Sequence of chain 2.A:
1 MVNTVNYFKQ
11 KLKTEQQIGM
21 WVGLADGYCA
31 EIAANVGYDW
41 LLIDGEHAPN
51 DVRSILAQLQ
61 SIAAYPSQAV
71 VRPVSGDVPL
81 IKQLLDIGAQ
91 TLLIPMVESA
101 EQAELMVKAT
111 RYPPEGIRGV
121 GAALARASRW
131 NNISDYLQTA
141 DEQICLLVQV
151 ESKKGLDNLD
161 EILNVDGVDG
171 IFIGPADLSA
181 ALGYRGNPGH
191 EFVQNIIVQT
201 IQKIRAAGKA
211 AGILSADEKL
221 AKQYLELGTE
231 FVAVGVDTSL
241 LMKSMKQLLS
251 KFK

Binding-site contacts:
Ligand atom C4 contacts residue TRP21 of chain 2.A at 4.3 Å (hydrophobic).
Ligand atom C2 contacts residue GLY121 of chain 2.B at 3.6 Å.
Ligand atom C2 contacts residue ALA122 of chain 2.B at 4.4 Å (hydrophobic).
Ligand atom O2 contacts residue ALA123 of chain 2.B at 3.1 Å.
Ligand atom C2 contacts residue VAL120 of chain 2.B at 3.8 Å (hydrophobic).
Ligand atom O2 contacts residue GLY121 of chain 2.B at 3.4 Å.
Ligand atom O4 contacts residue TRP21 of chain 2.A at 4.4 Å.
Ligand atom O4 contacts residue CO1 of chain 2.E at 4.4 Å.
Ligand atom O4 contacts residue VAL120 of chain 2.B at 4.0 Å.
Ligand atom O1 contacts residue ALA123 of chain 2.B at 3.1 Å (h-bond).
Ligand atom C4 contacts residue ARG72 of chain 2.A at 3.6 Å.
Ligand atom C4 contacts residue GLY121 of chain 2.B at 4.1 Å.
Ligand atom C1 contacts residue ALA122 of chain 2.B at 3.7 Å (hydrophobic).
Ligand atom O4 contacts residue ASP44 of chain 2.A at 4.4 Å.
Ligand atom O1 contacts residue GLY121 of chain 2.B at 4.1 Å.
Ligand atom C3 contacts residue GLY121 of chain 2.B at 4.4 Å.
Ligand atom C2 contacts residue ALA176 of chain 2.A at 3.7 Å (hydrophobic).
Ligand atom C1 contacts residue ALA123 of chain 2.B at 3.4 Å (hydrophobic).
Ligand atom C3 contacts residue PYR1 of chain 2.D at 3.8 Å.
Ligand atom C4 contacts residue VAL120 of chain 2.B at 4.4 Å (hydrophobic).
Ligand atom O4 contacts residue ARG72 of chain 2.A at 2.7 Å (salt-bridge).
Ligand atom O4 contacts residue PYR1 of chain 2.D at 3.6 Å.
Ligand atom O2 contacts residue ALA122 of chain 2.B at 3.8 Å.
Ligand atom O4 contacts residue GLY121 of chain 2.B at 4.2 Å.
Ligand atom C1 contacts residue GLY121 of chain 2.B at 3.6 Å.
Ligand atom O2 contacts residue LEU124 of chain 2.B at 3.6 Å.
Ligand atom O1 contacts residue ALA122 of chain 2.B at 3.6 Å.
Ligand atom O4 contacts residue HIS47 of chain 2.A at 3.7 Å.
Ligand atom C4 contacts residue LEU124 of chain 2.B at 4.4 Å (hydrophobic).
Ligand atom C2 contacts residue PYR1 of chain 2.D at 4.3 Å.
Ligand atom C4 contacts residue PYR1 of chain 2.D at 4.1 Å.
Ligand atom C3 contacts residue LEU214 of chain 2.A at 3.9 Å (hydrophobic).
Ligand atom C3 contacts residue VAL120 of chain 2.B at 4.4 Å (hydrophobic).

This protein binds this small molecule.
Small molecule (SMILES): O=CCCC(=O)O

Sequence of chain 2.B:
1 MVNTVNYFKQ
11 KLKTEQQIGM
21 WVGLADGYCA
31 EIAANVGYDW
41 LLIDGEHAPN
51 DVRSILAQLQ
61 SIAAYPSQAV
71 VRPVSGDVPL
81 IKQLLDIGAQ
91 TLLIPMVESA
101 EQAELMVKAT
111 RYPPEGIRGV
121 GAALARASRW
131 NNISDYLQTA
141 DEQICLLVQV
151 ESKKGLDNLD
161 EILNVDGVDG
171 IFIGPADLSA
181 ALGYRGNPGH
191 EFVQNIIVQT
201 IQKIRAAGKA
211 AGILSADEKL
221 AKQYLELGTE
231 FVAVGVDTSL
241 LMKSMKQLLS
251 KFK